Binding-site contacts:
Ligand atom O7 contacts residue HIS73 of chain 1.C at 4.2 Å.
Ligand atom N2 contacts residue ASN72 of chain 1.C at 2.9 Å (h-bond).
Ligand atom C4 contacts residue ASN72 of chain 1.C at 4.2 Å.
Ligand atom C6 contacts residue ARG96 of chain 1.C at 4.3 Å.
Ligand atom C7 contacts residue ASN72 of chain 1.C at 3.6 Å.
Ligand atom C8 contacts residue ASN72 of chain 1.C at 4.0 Å.
Ligand atom O6 contacts residue ARG96 of chain 1.C at 3.8 Å.
Ligand atom O7 contacts residue ASN72 of chain 1.C at 3.7 Å.
Ligand atom C5 contacts residue ASN72 of chain 1.C at 3.7 Å.
Ligand atom C3 contacts residue ASN72 of chain 1.C at 3.8 Å.
Ligand atom O7 contacts residue ARG96 of chain 1.C at 4.4 Å.
Ligand atom O6 contacts residue SER95 of chain 1.C at 4.1 Å.
Ligand atom C1 contacts residue SER95 of chain 1.C at 3.2 Å.
Ligand atom C1 contacts residue ASN72 of chain 1.C at 1.4 Å.
Ligand atom O5 contacts residue ASN72 of chain 1.C at 2.4 Å (h-bond).
Ligand atom C6 contacts residue SER95 of chain 1.C at 3.9 Å.
Ligand atom O5 contacts residue SER95 of chain 1.C at 3.4 Å (h-bond).
Ligand atom C5 contacts residue SER95 of chain 1.C at 4.0 Å.
Ligand atom C2 contacts residue ASN72 of chain 1.C at 2.5 Å.

Sequence of chain 1.C:
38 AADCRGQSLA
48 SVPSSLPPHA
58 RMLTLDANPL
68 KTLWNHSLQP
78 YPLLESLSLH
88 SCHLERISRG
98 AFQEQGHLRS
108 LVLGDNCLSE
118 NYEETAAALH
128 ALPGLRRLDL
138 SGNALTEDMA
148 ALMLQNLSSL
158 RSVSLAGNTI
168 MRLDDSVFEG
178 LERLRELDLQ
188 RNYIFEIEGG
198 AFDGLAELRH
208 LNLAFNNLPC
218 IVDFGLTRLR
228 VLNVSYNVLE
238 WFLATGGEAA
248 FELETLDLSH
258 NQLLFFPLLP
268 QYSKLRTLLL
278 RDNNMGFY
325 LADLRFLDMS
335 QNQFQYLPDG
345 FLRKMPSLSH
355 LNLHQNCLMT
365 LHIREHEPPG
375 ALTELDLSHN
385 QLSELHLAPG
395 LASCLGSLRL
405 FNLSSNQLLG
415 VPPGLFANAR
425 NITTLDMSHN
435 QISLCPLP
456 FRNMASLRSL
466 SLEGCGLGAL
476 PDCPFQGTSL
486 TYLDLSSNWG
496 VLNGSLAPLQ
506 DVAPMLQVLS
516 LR

A protein and the small-molecule ligand that binds it are described below.
Small molecule (SMILES): CC(=O)N[C@H]1[C@H](O[C@H]2[C@H](O)[C@@H](NC(C)=O)CO[C@@H]2CO)O[C@H](CO)[C@@H](O[C@@H]2O[C@H](CO)[C@@H](O)[C@H](O)[C@@H]2O)[C@@H]1O